This protein binds this small molecule.
Small molecule (SMILES): CC(=O)N[C@@H]1[C@@H](O)[C@H](O)[C@@H](CO)O[C@H]1O

Binding-site contacts:
Ligand atom O5 contacts residue ASN258 of chain 1.A at 2.4 Å (h-bond).
Ligand atom O7 contacts residue ASN256 of chain 1.A at 4.3 Å.
Ligand atom C7 contacts residue ASN256 of chain 1.A at 3.9 Å.
Ligand atom N2 contacts residue ASN258 of chain 1.A at 2.9 Å (h-bond).
Ligand atom C3 contacts residue ASN258 of chain 1.A at 3.8 Å.
Ligand atom O5 contacts residue LYS534 of chain 1.B at 4.1 Å.
Ligand atom C4 contacts residue ASN258 of chain 1.A at 4.2 Å.
Ligand atom O7 contacts residue ASN258 of chain 1.A at 4.5 Å.
Ligand atom C5 contacts residue ASN258 of chain 1.A at 3.7 Å.
Ligand atom C2 contacts residue ASN258 of chain 1.A at 2.5 Å.
Ligand atom C8 contacts residue ASN258 of chain 1.A at 4.3 Å.
Ligand atom C8 contacts residue ASN256 of chain 1.A at 3.4 Å.
Ligand atom C7 contacts residue ASN258 of chain 1.A at 3.9 Å.
Ligand atom C1 contacts residue ASN258 of chain 1.A at 1.4 Å.
Ligand atom C8 contacts residue GLU257 of chain 1.A at 3.3 Å.

Sequence of chain 1.A:
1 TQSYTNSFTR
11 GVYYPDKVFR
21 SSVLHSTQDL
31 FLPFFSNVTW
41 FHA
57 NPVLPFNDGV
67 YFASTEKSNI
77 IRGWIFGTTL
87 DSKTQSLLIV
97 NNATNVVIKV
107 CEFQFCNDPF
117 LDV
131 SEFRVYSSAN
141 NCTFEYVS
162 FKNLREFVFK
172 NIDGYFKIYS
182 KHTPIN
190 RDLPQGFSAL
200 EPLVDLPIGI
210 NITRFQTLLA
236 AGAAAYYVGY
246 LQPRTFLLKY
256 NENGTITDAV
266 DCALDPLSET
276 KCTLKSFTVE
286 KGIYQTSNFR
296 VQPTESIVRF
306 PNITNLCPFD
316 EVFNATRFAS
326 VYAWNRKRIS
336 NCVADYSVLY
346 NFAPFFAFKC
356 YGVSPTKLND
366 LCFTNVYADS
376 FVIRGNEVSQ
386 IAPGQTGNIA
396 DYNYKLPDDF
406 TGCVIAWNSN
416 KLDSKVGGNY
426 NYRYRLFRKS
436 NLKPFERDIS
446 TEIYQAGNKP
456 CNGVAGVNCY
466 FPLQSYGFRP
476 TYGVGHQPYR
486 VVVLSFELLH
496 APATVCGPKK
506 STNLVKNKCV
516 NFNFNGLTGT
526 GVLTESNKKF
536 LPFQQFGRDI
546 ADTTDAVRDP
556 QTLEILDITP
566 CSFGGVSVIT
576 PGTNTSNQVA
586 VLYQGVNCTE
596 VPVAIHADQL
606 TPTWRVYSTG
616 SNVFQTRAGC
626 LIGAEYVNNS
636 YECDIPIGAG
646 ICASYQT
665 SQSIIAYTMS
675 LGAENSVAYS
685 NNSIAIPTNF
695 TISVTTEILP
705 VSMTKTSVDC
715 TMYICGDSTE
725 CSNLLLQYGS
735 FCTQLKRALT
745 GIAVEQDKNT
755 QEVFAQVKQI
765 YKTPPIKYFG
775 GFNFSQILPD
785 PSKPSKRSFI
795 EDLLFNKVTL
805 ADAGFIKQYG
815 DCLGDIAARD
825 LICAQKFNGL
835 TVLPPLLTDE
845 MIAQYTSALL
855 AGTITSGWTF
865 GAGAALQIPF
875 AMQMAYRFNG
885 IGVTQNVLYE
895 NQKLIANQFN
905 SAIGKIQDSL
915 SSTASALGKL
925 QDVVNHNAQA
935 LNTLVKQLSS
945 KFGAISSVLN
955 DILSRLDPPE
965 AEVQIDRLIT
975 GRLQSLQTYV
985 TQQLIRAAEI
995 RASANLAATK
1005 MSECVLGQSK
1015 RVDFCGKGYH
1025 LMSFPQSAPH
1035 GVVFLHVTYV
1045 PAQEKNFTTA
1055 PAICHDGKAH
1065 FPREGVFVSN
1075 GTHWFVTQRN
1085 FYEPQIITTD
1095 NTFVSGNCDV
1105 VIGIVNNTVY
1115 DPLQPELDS

Sequence of chain 1.B:
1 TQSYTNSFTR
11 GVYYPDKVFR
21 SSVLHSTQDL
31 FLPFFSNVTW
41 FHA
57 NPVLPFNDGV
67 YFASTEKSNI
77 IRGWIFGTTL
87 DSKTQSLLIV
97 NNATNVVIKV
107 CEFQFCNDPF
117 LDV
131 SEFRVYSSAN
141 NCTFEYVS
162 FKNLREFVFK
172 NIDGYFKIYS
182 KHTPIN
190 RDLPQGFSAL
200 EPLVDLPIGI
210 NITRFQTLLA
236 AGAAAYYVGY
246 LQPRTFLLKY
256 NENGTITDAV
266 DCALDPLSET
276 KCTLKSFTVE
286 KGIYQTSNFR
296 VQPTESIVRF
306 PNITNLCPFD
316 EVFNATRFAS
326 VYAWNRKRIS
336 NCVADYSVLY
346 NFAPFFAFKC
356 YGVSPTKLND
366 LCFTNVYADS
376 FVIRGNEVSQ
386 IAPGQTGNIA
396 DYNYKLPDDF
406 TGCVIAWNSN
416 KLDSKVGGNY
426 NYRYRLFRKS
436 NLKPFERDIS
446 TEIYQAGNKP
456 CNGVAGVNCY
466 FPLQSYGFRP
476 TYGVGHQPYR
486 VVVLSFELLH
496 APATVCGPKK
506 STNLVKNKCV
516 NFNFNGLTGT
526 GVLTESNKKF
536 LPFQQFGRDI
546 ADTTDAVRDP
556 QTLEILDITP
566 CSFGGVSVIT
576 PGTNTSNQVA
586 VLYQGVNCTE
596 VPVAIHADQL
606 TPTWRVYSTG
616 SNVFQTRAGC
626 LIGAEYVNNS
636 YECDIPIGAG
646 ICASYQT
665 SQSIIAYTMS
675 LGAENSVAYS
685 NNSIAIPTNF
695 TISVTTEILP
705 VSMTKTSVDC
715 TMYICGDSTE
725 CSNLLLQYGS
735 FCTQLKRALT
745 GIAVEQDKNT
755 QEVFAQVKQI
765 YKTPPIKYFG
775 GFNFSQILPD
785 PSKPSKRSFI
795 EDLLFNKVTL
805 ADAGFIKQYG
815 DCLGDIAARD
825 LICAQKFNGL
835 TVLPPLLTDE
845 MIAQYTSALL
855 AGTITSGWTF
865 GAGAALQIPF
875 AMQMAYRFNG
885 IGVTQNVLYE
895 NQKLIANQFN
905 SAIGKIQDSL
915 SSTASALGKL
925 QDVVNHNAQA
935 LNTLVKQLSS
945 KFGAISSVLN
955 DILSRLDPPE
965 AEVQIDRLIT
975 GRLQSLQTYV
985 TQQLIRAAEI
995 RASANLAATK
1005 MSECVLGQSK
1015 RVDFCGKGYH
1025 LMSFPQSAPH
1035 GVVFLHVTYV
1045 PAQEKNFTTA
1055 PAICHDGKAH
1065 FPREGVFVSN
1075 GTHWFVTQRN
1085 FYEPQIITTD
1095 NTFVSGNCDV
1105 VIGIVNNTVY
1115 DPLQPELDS